The small molecule below binds the protein below.
Small molecule (SMILES): CC(=O)N[C@H]1[C@H](O[C@H]2[C@H](O)[C@@H](NC(C)=O)CO[C@@H]2CO[C@@H]2O[C@@H](C)[C@@H](O)[C@@H](O)[C@@H]2O)O[C@H](CO)[C@@H](O[C@@H]2O[C@H](CO)[C@@H](O)[C@H](O)[C@@H]2O)[C@@H]1O

Sequence of chain 1.B:
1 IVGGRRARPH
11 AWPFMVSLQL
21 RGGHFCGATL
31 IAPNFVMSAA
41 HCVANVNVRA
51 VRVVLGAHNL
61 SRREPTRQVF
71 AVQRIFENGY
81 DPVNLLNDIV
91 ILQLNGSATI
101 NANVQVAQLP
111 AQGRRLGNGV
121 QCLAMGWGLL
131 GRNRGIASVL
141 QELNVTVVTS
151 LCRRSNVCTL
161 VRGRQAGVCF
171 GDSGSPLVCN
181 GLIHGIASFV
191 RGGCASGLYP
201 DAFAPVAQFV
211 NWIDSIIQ

Binding-site contacts:
Ligand atom O5 contacts residue ARG52 of chain 1.B at 3.1 Å (salt-bridge).
Ligand atom C5 contacts residue PHE70 of chain 1.B at 4.2 Å (hydrophobic).
Ligand atom C5 contacts residue ALA71 of chain 1.B at 3.9 Å (hydrophobic).
Ligand atom C7 contacts residue ASN95 of chain 1.B at 3.2 Å.
Ligand atom C1 contacts residue ASN95 of chain 1.B at 1.4 Å.
Ligand atom O7 contacts residue VAL69 of chain 1.B at 4.0 Å.
Ligand atom O5 contacts residue ASN95 of chain 1.B at 2.4 Å (h-bond).
Ligand atom C4 contacts residue ARG49 of chain 1.B at 4.4 Å.
Ligand atom C7 contacts residue VAL69 of chain 1.B at 4.2 Å (hydrophobic).
Ligand atom C2 contacts residue ASN95 of chain 1.B at 2.5 Å.
Ligand atom C5 contacts residue VAL69 of chain 1.B at 4.1 Å (hydrophobic).
Ligand atom C6 contacts residue PHE70 of chain 1.B at 4.2 Å (hydrophobic).
Ligand atom N2 contacts residue ASN95 of chain 1.B at 2.8 Å (h-bond).
Ligand atom C2 contacts residue ARG52 of chain 1.B at 4.0 Å.
Ligand atom C4 contacts residue ASN95 of chain 1.B at 4.2 Å.
Ligand atom C8 contacts residue ASN95 of chain 1.B at 3.6 Å.
Ligand atom C6 contacts residue ALA50 of chain 1.B at 3.8 Å (hydrophobic).
Ligand atom O4 contacts residue ARG52 of chain 1.B at 3.4 Å (salt-bridge).
Ligand atom C1 contacts residue ARG52 of chain 1.B at 3.8 Å.
Ligand atom O5 contacts residue ALA71 of chain 1.B at 3.5 Å (h-bond).
Ligand atom O6 contacts residue ALA71 of chain 1.B at 4.5 Å.
Ligand atom C6 contacts residue ARG49 of chain 1.B at 3.4 Å.
Ligand atom C1 contacts residue ALA71 of chain 1.B at 4.0 Å (hydrophobic).
Ligand atom C8 contacts residue VAL69 of chain 1.B at 3.6 Å (hydrophobic).
Ligand atom O5 contacts residue PHE70 of chain 1.B at 4.1 Å.
Ligand atom C5 contacts residue ARG52 of chain 1.B at 4.0 Å.
Ligand atom C3 contacts residue ASN95 of chain 1.B at 3.8 Å.
Ligand atom C5 contacts residue ALA71 of chain 1.B at 4.0 Å (hydrophobic).
Ligand atom C6 contacts residue ALA71 of chain 1.B at 4.1 Å (hydrophobic).
Ligand atom O5 contacts residue ALA71 of chain 1.B at 4.4 Å.
Ligand atom C6 contacts residue ALA71 of chain 1.B at 4.0 Å (hydrophobic).
Ligand atom O4 contacts residue VAL69 of chain 1.B at 4.4 Å.
Ligand atom C4 contacts residue ARG52 of chain 1.B at 4.4 Å.
Ligand atom C5 contacts residue ASN95 of chain 1.B at 3.7 Å.
Ligand atom C6 contacts residue VAL51 of chain 1.B at 3.4 Å (hydrophobic).
Ligand atom C5 contacts residue ARG49 of chain 1.B at 4.3 Å.
Ligand atom C6 contacts residue ARG52 of chain 1.B at 3.6 Å.
Ligand atom O7 contacts residue ASN95 of chain 1.B at 3.2 Å (h-bond).
Ligand atom C8 contacts residue ARG52 of chain 1.B at 4.4 Å.